Sequence of chain 1.B:
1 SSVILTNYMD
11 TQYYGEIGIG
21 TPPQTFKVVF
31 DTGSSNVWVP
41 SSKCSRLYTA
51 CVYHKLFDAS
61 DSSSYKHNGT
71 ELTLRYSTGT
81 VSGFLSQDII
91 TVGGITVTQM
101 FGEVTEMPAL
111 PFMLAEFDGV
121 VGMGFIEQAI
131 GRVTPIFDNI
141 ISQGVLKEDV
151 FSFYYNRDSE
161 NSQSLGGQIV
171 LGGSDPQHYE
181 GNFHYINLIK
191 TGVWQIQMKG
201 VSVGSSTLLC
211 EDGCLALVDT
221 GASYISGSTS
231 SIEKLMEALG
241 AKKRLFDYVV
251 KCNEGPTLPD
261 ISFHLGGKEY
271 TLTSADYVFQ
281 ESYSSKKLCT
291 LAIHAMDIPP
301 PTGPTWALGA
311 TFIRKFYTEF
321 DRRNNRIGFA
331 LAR

This protein binds this small molecule.
Small molecule (SMILES): CC(=O)N[C@@H]1[C@@H](O)[C@H](O)[C@@H](CO)O[C@H]1O

Binding-site contacts:
Ligand atom C5 contacts residue ARG132 of chain 1.B at 4.0 Å.
Ligand atom C7 contacts residue GLY69 of chain 1.B at 4.2 Å.
Ligand atom C8 contacts residue HIS67 of chain 1.B at 3.8 Å.
Ligand atom C2 contacts residue ASN68 of chain 1.B at 2.5 Å.
Ligand atom C8 contacts residue GLY69 of chain 1.B at 3.0 Å.
Ligand atom O5 contacts residue ASN68 of chain 1.B at 2.4 Å (h-bond).
Ligand atom C5 contacts residue THR70 of chain 1.B at 3.9 Å.
Ligand atom C2 contacts residue THR70 of chain 1.B at 4.0 Å.
Ligand atom O7 contacts residue ASN68 of chain 1.B at 3.5 Å (h-bond).
Ligand atom C1 contacts residue ASN68 of chain 1.B at 1.4 Å.
Ligand atom N2 contacts residue ASN68 of chain 1.B at 3.0 Å (h-bond).
Ligand atom O5 contacts residue THR70 of chain 1.B at 3.8 Å.
Ligand atom C3 contacts residue ASN68 of chain 1.B at 3.8 Å.
Ligand atom C3 contacts residue THR70 of chain 1.B at 4.4 Å.
Ligand atom C7 contacts residue ASN68 of chain 1.B at 3.2 Å.
Ligand atom N2 contacts residue THR70 of chain 1.B at 4.0 Å.
Ligand atom O4 contacts residue ARG132 of chain 1.B at 2.8 Å (salt-bridge).
Ligand atom O6 contacts residue ARG132 of chain 1.B at 3.6 Å.
Ligand atom C5 contacts residue ASN68 of chain 1.B at 3.6 Å.
Ligand atom C8 contacts residue ASN68 of chain 1.B at 3.1 Å.
Ligand atom C4 contacts residue ARG132 of chain 1.B at 3.9 Å.
Ligand atom C8 contacts residue THR70 of chain 1.B at 4.3 Å.
Ligand atom C4 contacts residue ASN68 of chain 1.B at 4.2 Å.
Ligand atom C1 contacts residue THR70 of chain 1.B at 3.2 Å.
Ligand atom O5 contacts residue MET100 of chain 1.B at 3.7 Å.
Ligand atom C1 contacts residue MET100 of chain 1.B at 4.2 Å (hydrophobic).
Ligand atom O6 contacts residue MET100 of chain 1.B at 4.4 Å.
Ligand atom C6 contacts residue ARG132 of chain 1.B at 3.4 Å.
Ligand atom O7 contacts residue HIS67 of chain 1.B at 4.2 Å.